Binding-site contacts:
Ligand atom CA contacts residue TYR636 of chain 50.T at 3.7 Å (hydrophobic).
Ligand atom O contacts residue GLU911 of chain 50.T at 3.1 Å (salt-bridge).
Ligand atom CZ contacts residue PHE633 of chain 50.T at 3.7 Å (hydrophobic).
Ligand atom CD1 contacts residue ALA20 of chain 50.U at 3.7 Å (hydrophobic).
Ligand atom N contacts residue TYR636 of chain 50.T at 3.8 Å.
Ligand atom OD1 contacts residue ARG862 of chain 50.T at 3.1 Å.
Ligand atom CB contacts residue GLY42 of chain 50.U at 3.7 Å.
Ligand atom O contacts residue ASN47 of chain 50.U at 3.3 Å (h-bond).
Ligand atom CD1 contacts residue ASN634 of chain 50.T at 3.6 Å.
Ligand atom CG1 contacts residue GLU911 of chain 50.T at 3.7 Å.
Ligand atom ND2 contacts residue ARG666 of chain 50.T at 3.4 Å (salt-bridge).
Ligand atom CB contacts residue GLY42 of chain 50.U at 3.5 Å.
Ligand atom CA contacts residue ASN47 of chain 50.U at 3.8 Å.
Ligand atom CD1 contacts residue ARG33 of chain 50.U at 3.8 Å.
Ligand atom OD2 contacts residue SER871 of chain 50.T at 3.2 Å (h-bond).
Ligand atom CD1 contacts residue LEU637 of chain 50.T at 3.7 Å (hydrophobic).
Ligand atom OD1 contacts residue ALA874 of chain 50.T at 3.7 Å.
Ligand atom C contacts residue GLU911 of chain 50.T at 3.3 Å.
Ligand atom CB contacts residue PHE45 of chain 50.U at 3.3 Å (hydrophobic).
Ligand atom N contacts residue ASN47 of chain 50.U at 3.8 Å.
Ligand atom CD1 contacts residue SER21 of chain 50.U at 3.6 Å.
Ligand atom CA contacts residue PHE45 of chain 50.U at 3.6 Å (hydrophobic).
Ligand atom OD2 contacts residue PRO864 of chain 50.T at 3.7 Å.
Ligand atom OD1 contacts residue ALA762 of chain 50.T at 3.5 Å.
Ligand atom CG2 contacts residue TYR636 of chain 50.T at 3.4 Å (hydrophobic).
Ligand atom N contacts residue PHE45 of chain 50.U at 3.4 Å (h-bond).
Ligand atom CZ contacts residue ASN634 of chain 50.T at 3.8 Å.
Ligand atom O contacts residue ARG46 of chain 50.U at 3.5 Å (salt-bridge).
Ligand atom N contacts residue SER871 of chain 50.T at 3.5 Å (h-bond).
Ligand atom CG2 contacts residue LEU637 of chain 50.T at 3.8 Å (hydrophobic).
Ligand atom O contacts residue ARG666 of chain 50.T at 3.1 Å (salt-bridge).
Ligand atom N contacts residue ARG46 of chain 50.U at 3.5 Å (salt-bridge).
Ligand atom CE1 contacts residue ASN634 of chain 50.T at 3.4 Å.
Ligand atom CA contacts residue GLY42 of chain 50.U at 3.6 Å.
Ligand atom O contacts residue TYR636 of chain 50.T at 3.5 Å (h-bond).
Ligand atom CA contacts residue GLU911 of chain 50.T at 3.8 Å.
Ligand atom O contacts residue TYR636 of chain 50.T at 3.1 Å (h-bond).
Ligand atom N contacts residue GLY42 of chain 50.U at 3.2 Å (h-bond).
Ligand atom O contacts residue GLY42 of chain 50.U at 2.9 Å (h-bond).
Ligand atom C contacts residue GLY42 of chain 50.U at 3.5 Å.

Sequence of chain 50.U:
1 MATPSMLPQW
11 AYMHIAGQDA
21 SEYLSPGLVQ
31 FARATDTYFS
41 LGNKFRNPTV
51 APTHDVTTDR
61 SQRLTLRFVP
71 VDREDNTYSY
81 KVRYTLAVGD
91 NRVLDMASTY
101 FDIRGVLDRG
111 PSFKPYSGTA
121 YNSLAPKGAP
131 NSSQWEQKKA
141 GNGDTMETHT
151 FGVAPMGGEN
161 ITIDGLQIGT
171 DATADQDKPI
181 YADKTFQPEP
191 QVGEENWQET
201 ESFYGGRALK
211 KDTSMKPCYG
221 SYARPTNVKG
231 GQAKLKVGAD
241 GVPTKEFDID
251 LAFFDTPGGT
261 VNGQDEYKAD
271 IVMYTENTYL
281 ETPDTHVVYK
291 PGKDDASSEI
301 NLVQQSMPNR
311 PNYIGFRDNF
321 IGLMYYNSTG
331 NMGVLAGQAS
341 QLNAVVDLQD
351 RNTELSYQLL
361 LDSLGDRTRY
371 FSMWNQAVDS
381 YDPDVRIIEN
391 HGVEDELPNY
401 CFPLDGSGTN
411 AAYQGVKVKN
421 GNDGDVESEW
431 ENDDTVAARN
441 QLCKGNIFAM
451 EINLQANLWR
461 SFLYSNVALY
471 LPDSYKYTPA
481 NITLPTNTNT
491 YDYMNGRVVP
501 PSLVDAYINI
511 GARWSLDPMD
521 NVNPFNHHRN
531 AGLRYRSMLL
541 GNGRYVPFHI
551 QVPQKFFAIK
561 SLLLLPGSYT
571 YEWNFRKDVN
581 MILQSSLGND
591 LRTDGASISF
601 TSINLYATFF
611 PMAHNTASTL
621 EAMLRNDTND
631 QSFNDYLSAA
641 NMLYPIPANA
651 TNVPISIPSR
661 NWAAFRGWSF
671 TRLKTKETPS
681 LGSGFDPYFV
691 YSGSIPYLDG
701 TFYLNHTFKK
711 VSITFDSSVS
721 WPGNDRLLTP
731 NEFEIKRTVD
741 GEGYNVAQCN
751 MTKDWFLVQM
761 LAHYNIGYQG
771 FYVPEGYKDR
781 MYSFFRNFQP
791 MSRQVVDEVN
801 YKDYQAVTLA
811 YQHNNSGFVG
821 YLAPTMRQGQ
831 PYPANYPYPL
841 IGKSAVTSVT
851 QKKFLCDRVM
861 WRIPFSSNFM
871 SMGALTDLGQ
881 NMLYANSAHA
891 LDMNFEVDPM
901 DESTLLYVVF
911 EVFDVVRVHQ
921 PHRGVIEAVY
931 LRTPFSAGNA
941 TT

Sequence of chain 50.T:
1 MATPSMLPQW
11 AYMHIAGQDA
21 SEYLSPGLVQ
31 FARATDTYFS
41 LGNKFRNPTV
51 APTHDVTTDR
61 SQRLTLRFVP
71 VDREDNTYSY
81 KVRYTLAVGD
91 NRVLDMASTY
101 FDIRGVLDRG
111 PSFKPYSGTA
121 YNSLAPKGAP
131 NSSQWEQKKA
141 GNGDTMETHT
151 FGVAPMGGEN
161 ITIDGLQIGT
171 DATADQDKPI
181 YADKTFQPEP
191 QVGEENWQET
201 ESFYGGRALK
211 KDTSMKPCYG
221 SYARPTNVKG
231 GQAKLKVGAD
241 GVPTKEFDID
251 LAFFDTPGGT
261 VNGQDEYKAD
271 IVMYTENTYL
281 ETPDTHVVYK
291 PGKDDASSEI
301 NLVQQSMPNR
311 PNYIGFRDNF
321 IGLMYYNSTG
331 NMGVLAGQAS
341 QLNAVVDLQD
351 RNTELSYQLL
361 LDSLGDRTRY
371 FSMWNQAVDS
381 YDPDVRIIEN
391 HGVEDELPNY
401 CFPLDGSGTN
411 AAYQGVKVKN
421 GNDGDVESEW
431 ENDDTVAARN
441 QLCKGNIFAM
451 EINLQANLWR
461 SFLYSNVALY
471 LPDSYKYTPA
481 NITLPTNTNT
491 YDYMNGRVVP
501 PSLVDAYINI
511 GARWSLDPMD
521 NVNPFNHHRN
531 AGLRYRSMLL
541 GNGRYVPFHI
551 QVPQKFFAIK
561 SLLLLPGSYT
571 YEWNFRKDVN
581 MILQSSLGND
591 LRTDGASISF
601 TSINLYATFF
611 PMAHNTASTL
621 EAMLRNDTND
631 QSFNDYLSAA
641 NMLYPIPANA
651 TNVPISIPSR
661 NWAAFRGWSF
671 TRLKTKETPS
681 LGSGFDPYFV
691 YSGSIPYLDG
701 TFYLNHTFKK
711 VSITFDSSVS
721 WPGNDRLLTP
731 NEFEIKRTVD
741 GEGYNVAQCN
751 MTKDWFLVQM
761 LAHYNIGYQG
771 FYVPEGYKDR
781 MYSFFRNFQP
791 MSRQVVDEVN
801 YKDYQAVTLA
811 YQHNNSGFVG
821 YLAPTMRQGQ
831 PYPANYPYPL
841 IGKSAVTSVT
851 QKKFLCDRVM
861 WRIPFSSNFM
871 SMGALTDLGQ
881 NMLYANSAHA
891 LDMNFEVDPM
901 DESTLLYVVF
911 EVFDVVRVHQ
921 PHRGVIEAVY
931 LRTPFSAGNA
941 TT

A small-molecule ligand and the protein it binds are described below.
Small molecule (SMILES): CC[C@H](C)[C@H](NC(=O)[C@@H](N)CC(=O)O)C(=O)N[C@@H](CC(N)=O)C(=O)N[C@@H](Cc1ccccc1)C(=O)N[C@@H](CO)C(=O)N[C@@H](CO)C(=O)N[C@H](C=O)CC(C)C